Sequence of chain 1.A:
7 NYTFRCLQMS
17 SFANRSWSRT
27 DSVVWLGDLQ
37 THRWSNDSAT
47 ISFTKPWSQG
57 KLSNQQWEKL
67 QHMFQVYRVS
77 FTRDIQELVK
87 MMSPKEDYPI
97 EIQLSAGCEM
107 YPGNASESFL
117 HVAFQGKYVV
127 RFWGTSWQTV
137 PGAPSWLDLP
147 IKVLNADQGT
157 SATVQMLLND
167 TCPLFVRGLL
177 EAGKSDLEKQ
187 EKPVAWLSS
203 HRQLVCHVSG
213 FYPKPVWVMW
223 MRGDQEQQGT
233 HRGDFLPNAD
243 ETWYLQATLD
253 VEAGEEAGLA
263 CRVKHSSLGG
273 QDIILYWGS

The small molecule below binds the protein below.
Small molecule (SMILES): CC(=O)N[C@H]1[C@H](O[C@H]2[C@H](O)[C@@H](NC(C)=O)CO[C@@H]2CO)O[C@H](CO)[C@@H](O[C@@H]2O[C@H](CO)[C@@H](O)[C@H](O[C@H]3O[C@H](CO)[C@@H](O)[C@H](O)[C@@H]3O[C@H]3O[C@H](CO)[C@@H](O)[C@H](O)[C@@H]3O)[C@@H]2O)[C@@H]1O

Binding-site contacts:
Ligand atom O7 contacts residue ASN42 of chain 1.A at 3.8 Å.
Ligand atom C3 contacts residue ASN42 of chain 1.A at 3.6 Å.
Ligand atom O3 contacts residue SER24 of chain 1.A at 4.4 Å.
Ligand atom C4 contacts residue ASN42 of chain 1.A at 4.1 Å.
Ligand atom C2 contacts residue SER24 of chain 1.A at 3.8 Å.
Ligand atom O5 contacts residue ASN42 of chain 1.A at 2.3 Å (h-bond).
Ligand atom C3 contacts residue SER24 of chain 1.A at 4.0 Å.
Ligand atom N2 contacts residue SER24 of chain 1.A at 2.8 Å (h-bond).
Ligand atom C2 contacts residue ASN42 of chain 1.A at 2.3 Å.
Ligand atom N2 contacts residue ARG25 of chain 1.A at 4.0 Å.
Ligand atom C7 contacts residue ARG25 of chain 1.A at 4.3 Å.
Ligand atom C8 contacts residue ARG25 of chain 1.A at 4.1 Å.
Ligand atom C5 contacts residue ASN42 of chain 1.A at 3.6 Å.
Ligand atom C8 contacts residue TRP23 of chain 1.A at 3.2 Å (hydrophobic).
Ligand atom O7 contacts residue ARG25 of chain 1.A at 4.3 Å.
Ligand atom C1 contacts residue ASN42 of chain 1.A at 1.4 Å.
Ligand atom N2 contacts residue ASN42 of chain 1.A at 2.9 Å (h-bond).
Ligand atom C1 contacts residue SER24 of chain 1.A at 4.0 Å.
Ligand atom C7 contacts residue ASN42 of chain 1.A at 3.6 Å.
Ligand atom C8 contacts residue SER24 of chain 1.A at 3.6 Å.
Ligand atom O7 contacts residue ASP43 of chain 1.A at 4.3 Å.
Ligand atom C7 contacts residue SER24 of chain 1.A at 3.7 Å.